Binding-site contacts:
Ligand atom O contacts residue LYS101 of chain 4.A at 3.4 Å.
Ligand atom N contacts residue GLY98 of chain 4.A at 2.7 Å (h-bond).
Ligand atom O contacts residue THR42 of chain 4.A at 3.4 Å.
Ligand atom O contacts residue ASP40 of chain 4.A at 3.3 Å.
Ligand atom CD1 contacts residue PHE102 of chain 4.A at 3.5 Å (hydrophobic).
Ligand atom ND2 contacts residue ASP92 of chain 4.A at 2.9 Å (salt-bridge).
Ligand atom CB contacts residue THR96 of chain 4.A at 3.0 Å.
Ligand atom O contacts residue THR99 of chain 4.A at 3.2 Å.
Ligand atom CA contacts residue GLY98 of chain 4.A at 3.5 Å.
Ligand atom O contacts residue PHE102 of chain 4.A at 2.9 Å (h-bond).
Ligand atom O contacts residue GLY98 of chain 4.A at 3.2 Å (h-bond).
Ligand atom ND2 contacts residue THR96 of chain 4.A at 2.8 Å (h-bond).
Ligand atom OD1 contacts residue VAL43 of chain 4.A at 2.5 Å.
Ligand atom CA contacts residue THR100 of chain 4.A at 3.3 Å.
Ligand atom O contacts residue VAL43 of chain 4.A at 3.4 Å (h-bond).
Ligand atom CG contacts residue ASP92 of chain 4.A at 3.3 Å.
Ligand atom O contacts residue ILE41 of chain 4.A at 3.5 Å (h-bond).
Ligand atom NE contacts residue THR42 of chain 4.A at 3.5 Å.
Ligand atom CB contacts residue LYS95 of chain 4.A at 3.4 Å.
Ligand atom CD1 contacts residue ILE49 of chain 4.A at 3.4 Å (hydrophobic).
Ligand atom OD1 contacts residue ASP92 of chain 4.A at 3.1 Å (salt-bridge).
Ligand atom CG contacts residue THR96 of chain 4.A at 3.3 Å.
Ligand atom CA contacts residue LYS95 of chain 4.A at 3.5 Å.
Ligand atom N contacts residue ASP40 of chain 4.A at 3.2 Å (salt-bridge).
Ligand atom O contacts residue THR44 of chain 4.A at 3.0 Å.
Ligand atom O contacts residue THR100 of chain 4.A at 3.0 Å (h-bond).
Ligand atom CG contacts residue VAL43 of chain 4.A at 3.5 Å (hydrophobic).
Ligand atom N contacts residue LYS95 of chain 4.A at 3.4 Å (salt-bridge).
Ligand atom N contacts residue PHE102 of chain 4.A at 3.0 Å (h-bond).
Ligand atom CG1 contacts residue PHE102 of chain 4.A at 3.4 Å (hydrophobic).
Ligand atom CD1 contacts residue THR42 of chain 4.A at 3.4 Å.
Ligand atom CG contacts residue LYS95 of chain 4.A at 3.2 Å.
Ligand atom N contacts residue THR100 of chain 4.A at 2.9 Å (h-bond).
Ligand atom N contacts residue ILE41 of chain 4.A at 3.1 Å (h-bond).
Ligand atom O contacts residue VAL43 of chain 4.A at 2.7 Å (h-bond).
Ligand atom N contacts residue VAL43 of chain 4.A at 2.8 Å (h-bond).
Ligand atom ND2 contacts residue ILE75 of chain 4.A at 3.1 Å (h-bond).
Ligand atom CA contacts residue VAL43 of chain 4.A at 3.5 Å (hydrophobic).
Ligand atom CA contacts residue ILE41 of chain 4.A at 3.4 Å (hydrophobic).
Ligand atom CB contacts residue ASP40 of chain 4.A at 3.4 Å.

Sequence of chain 4.A:
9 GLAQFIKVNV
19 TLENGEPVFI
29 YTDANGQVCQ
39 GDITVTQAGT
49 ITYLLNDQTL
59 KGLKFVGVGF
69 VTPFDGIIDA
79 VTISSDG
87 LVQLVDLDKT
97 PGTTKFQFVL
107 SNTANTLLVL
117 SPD

The protein below binds the small molecule below.
Small molecule (SMILES): CC[C@H](C)[C@H](NC(=O)[C@H](CCC(N)=O)NC(=O)[C@@H]1CCCN1)C(=O)N[C@H](C(=O)N[C@@H](CC(N)=O)C(=O)N[C@@H](CCCN=C(N)N)C(=O)N1CCC[C@H]1C=O)[C@@H](C)CC